Sequence of chain 10.A:
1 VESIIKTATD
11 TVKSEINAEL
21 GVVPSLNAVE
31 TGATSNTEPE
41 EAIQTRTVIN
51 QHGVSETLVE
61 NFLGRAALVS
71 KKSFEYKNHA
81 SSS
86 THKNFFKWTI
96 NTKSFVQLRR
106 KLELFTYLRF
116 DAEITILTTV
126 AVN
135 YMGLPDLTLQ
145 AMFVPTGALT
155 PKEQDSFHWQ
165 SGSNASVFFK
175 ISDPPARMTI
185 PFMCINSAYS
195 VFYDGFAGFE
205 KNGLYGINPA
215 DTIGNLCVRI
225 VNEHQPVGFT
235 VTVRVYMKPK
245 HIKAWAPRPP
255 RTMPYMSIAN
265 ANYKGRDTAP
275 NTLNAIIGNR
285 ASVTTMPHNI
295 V

This protein binds this small molecule.
Small molecule (SMILES): CC(=O)N[C@@H]1[C@@H](O)[C@H](O[C@@H]2O[C@H](CO)[C@H](O)[C@H](O[C@]3(C(=O)O)C[C@H](O)[C@@H](NC(C)=O)[C@H]([C@H](O)[C@H](O)CO)O3)[C@H]2O)[C@@H](CO)O[C@H]1O

Sequence of chain 10.C:
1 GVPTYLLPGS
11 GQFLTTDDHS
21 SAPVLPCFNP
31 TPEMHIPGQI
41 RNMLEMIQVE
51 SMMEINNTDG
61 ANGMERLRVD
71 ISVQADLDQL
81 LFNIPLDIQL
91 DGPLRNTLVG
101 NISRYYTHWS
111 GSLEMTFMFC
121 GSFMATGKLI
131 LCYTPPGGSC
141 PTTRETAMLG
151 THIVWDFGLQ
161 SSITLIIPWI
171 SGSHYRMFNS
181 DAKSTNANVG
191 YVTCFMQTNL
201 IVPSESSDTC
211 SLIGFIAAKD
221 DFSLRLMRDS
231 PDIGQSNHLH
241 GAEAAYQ

Binding-site contacts:
Ligand atom O5 contacts residue ASN283 of chain 10.A at 3.7 Å.
Ligand atom O4 contacts residue PRO231 of chain 10.C at 3.9 Å.
Ligand atom O1B contacts residue ARG104 of chain 10.C at 3.0 Å (salt-bridge).
Ligand atom O4 contacts residue ARG95 of chain 10.C at 3.5 Å.
Ligand atom C6 contacts residue ASN283 of chain 10.A at 3.8 Å.
Ligand atom C6 contacts residue ALA273 of chain 10.A at 3.8 Å (hydrophobic).
Ligand atom C11 contacts residue PRO231 of chain 10.C at 3.5 Å (hydrophobic).
Ligand atom C10 contacts residue ASN275 of chain 10.A at 3.3 Å.
Ligand atom N5 contacts residue ASN275 of chain 10.A at 3.4 Å (h-bond).
Ligand atom O3 contacts residue ASP91 of chain 10.C at 3.5 Å.
Ligand atom C4 contacts residue ASN275 of chain 10.A at 3.7 Å.
Ligand atom C11 contacts residue GLY234 of chain 10.C at 3.8 Å.
Ligand atom O10 contacts residue ARG270 of chain 10.A at 3.6 Å.
Ligand atom N5 contacts residue PRO231 of chain 10.C at 3.0 Å (h-bond).
Ligand atom O4 contacts residue ASP232 of chain 10.C at 2.8 Å (salt-bridge).
Ligand atom C2 contacts residue ASP91 of chain 10.C at 3.2 Å.
Ligand atom O10 contacts residue ASN275 of chain 10.A at 3.0 Å (h-bond).
Ligand atom O6 contacts residue PRO274 of chain 10.A at 3.6 Å.
Ligand atom C11 contacts residue ASP232 of chain 10.C at 3.6 Å.
Ligand atom C6 contacts residue GLY282 of chain 10.A at 3.6 Å.
Ligand atom C3 contacts residue ARG104 of chain 10.C at 3.8 Å.
Ligand atom C5 contacts residue GLY282 of chain 10.A at 3.8 Å.
Ligand atom O2 contacts residue ASP91 of chain 10.C at 2.5 Å (salt-bridge).
Ligand atom O6 contacts residue ALA273 of chain 10.A at 3.7 Å.
Ligand atom C5 contacts residue ASN283 of chain 10.A at 3.8 Å.
Ligand atom C1 contacts residue ASN283 of chain 10.A at 3.4 Å.
Ligand atom O6 contacts residue ASN283 of chain 10.A at 3.0 Å (h-bond).
Ligand atom O4 contacts residue ASN275 of chain 10.A at 3.0 Å (h-bond).
Ligand atom O2 contacts residue GLY282 of chain 10.A at 3.8 Å.
Ligand atom C11 contacts residue ILE233 of chain 10.C at 3.6 Å (hydrophobic).
Ligand atom C5 contacts residue ASN275 of chain 10.A at 3.5 Å.
Ligand atom O2 contacts residue PRO274 of chain 10.A at 3.4 Å.
Ligand atom C4 contacts residue ASP232 of chain 10.C at 3.4 Å.
Ligand atom O7 contacts residue PRO274 of chain 10.A at 3.6 Å.
Ligand atom C10 contacts residue PRO231 of chain 10.C at 3.8 Å (hydrophobic).
Ligand atom C4 contacts residue PRO231 of chain 10.C at 3.6 Å (hydrophobic).
Ligand atom O6 contacts residue GLY282 of chain 10.A at 3.5 Å.
Ligand atom C1 contacts residue ARG104 of chain 10.C at 3.8 Å.
Ligand atom C5 contacts residue PRO231 of chain 10.C at 3.7 Å (hydrophobic).
Ligand atom C5 contacts residue PRO274 of chain 10.A at 3.9 Å (hydrophobic).